Sequence of chain 1.T:
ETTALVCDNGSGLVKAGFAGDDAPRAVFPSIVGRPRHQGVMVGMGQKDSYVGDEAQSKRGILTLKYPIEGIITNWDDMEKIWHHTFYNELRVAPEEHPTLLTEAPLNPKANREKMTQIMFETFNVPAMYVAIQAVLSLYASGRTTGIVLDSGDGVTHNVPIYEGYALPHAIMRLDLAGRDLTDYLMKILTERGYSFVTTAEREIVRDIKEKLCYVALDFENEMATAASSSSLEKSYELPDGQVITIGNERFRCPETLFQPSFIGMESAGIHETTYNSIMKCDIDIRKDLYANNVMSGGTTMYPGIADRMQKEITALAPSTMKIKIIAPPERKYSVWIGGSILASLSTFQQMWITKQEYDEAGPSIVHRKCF

The small molecule below binds the protein below.
Small molecule (SMILES): C[C@@H]1NC(=O)[C@H](C[C@@](C)(O)CO)NC(=O)[C@@H]2CC3=c4ccccc4=NC3SC[C@H](NC(=O)[C@@H]([C@H](C)O)NC1=O)C(=O)N1C[C@H](O)C[C@H]1C(=O)N[C@@H](C)C(=O)N2

Sequence of chain 1.U:
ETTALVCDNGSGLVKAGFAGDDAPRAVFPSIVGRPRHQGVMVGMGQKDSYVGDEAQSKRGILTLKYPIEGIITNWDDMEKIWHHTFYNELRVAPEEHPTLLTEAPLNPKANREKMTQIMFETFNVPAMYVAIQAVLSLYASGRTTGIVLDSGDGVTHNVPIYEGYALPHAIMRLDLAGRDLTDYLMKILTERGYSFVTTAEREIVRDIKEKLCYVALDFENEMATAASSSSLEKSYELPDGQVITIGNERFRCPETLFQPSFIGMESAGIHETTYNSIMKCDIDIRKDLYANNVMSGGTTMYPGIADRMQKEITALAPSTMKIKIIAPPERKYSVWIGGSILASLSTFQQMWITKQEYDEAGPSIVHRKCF

Binding-site contacts:
Ligand atom CB contacts residue GLU74 of chain 1.U at 3.6 Å.
Ligand atom CG2 contacts residue ILE289 of chain 1.T at 4.3 Å (hydrophobic).
Ligand atom OG1 contacts residue MET285 of chain 1.T at 4.5 Å.